This small molecule binds to this protein.
Small molecule (SMILES): CSCC[C@H](NC=O)C(=O)O

Sequence of chain 2.B:
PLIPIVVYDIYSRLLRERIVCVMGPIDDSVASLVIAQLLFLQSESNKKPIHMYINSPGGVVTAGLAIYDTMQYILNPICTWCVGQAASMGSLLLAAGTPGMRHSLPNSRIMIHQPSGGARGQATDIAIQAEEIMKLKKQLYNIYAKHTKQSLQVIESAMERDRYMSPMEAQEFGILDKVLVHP

Binding-site contacts:
Ligand atom CA contacts residue SER153 of chain 2.B at 3.2 Å.
Ligand atom C contacts residue MET154 of chain 2.B at 4.0 Å (hydrophobic).
Ligand atom C contacts residue SER153 of chain 2.B at 3.2 Å.
Ligand atom O contacts residue GLY123 of chain 2.B at 3.1 Å.
Ligand atom N contacts residue HIS178 of chain 2.B at 2.9 Å (h-bond).
Ligand atom CE contacts residue MET224 of chain 2.B at 4.0 Å (hydrophobic).
Ligand atom C contacts residue GLY124 of chain 2.B at 2.8 Å.
Ligand atom O contacts residue GLY124 of chain 2.B at 2.4 Å (h-bond).
Ligand atom CB contacts residue GLY124 of chain 2.B at 3.7 Å.
Ligand atom N contacts residue SER153 of chain 2.B at 3.4 Å (h-bond).
Ligand atom CN contacts residue SER153 of chain 2.B at 3.5 Å.
Ligand atom SD contacts residue SER153 of chain 2.B at 4.5 Å.
Ligand atom CB contacts residue SER153 of chain 2.B at 4.3 Å.
Ligand atom CA contacts residue MET154 of chain 2.B at 4.1 Å (hydrophobic).
Ligand atom CG contacts residue VAL126 of chain 2.B at 3.6 Å (hydrophobic).
Ligand atom CA contacts residue GLY124 of chain 2.B at 3.8 Å.
Ligand atom O1 contacts residue SER153 of chain 2.B at 2.8 Å (h-bond).
Ligand atom CE contacts residue PRO180 of chain 2.B at 3.4 Å (hydrophobic).
Ligand atom CG contacts residue PRO180 of chain 2.B at 3.5 Å (hydrophobic).
Ligand atom SD contacts residue LEU205 of chain 2.B at 4.0 Å.
Ligand atom CN contacts residue HIS178 of chain 2.B at 3.0 Å.
Ligand atom CG contacts residue MET154 of chain 2.B at 4.2 Å (hydrophobic).
Ligand atom CE contacts residue LEU205 of chain 2.B at 3.4 Å (hydrophobic).
Ligand atom O contacts residue MET154 of chain 2.B at 3.2 Å (h-bond).
Ligand atom CB contacts residue VAL126 of chain 2.B at 3.6 Å (hydrophobic).
Ligand atom CG contacts residue HIS178 of chain 2.B at 4.3 Å.
Ligand atom SD contacts residue MET154 of chain 2.B at 3.8 Å.
Ligand atom CA contacts residue HIS178 of chain 2.B at 3.5 Å.
Ligand atom CE contacts residue GLN179 of chain 2.B at 3.5 Å.
Ligand atom SD contacts residue HIS178 of chain 2.B at 3.4 Å (h-bond).
Ligand atom CB contacts residue MET154 of chain 2.B at 3.6 Å (hydrophobic).
Ligand atom CG contacts residue GLN179 of chain 2.B at 4.3 Å.
Ligand atom CG contacts residue LEU205 of chain 2.B at 4.2 Å (hydrophobic).
Ligand atom SD contacts residue PRO180 of chain 2.B at 4.5 Å.
Ligand atom C contacts residue GLY123 of chain 2.B at 4.0 Å.
Ligand atom CE contacts residue HIS178 of chain 2.B at 2.6 Å.
Ligand atom O1 contacts residue HIS178 of chain 2.B at 2.9 Å (h-bond).
Ligand atom O contacts residue SER153 of chain 2.B at 2.9 Å.